A small-molecule ligand and the protein it binds are described below.
Small molecule (SMILES): CC(=O)N[C@H]1[C@H](O[C@H]2[C@H](O)[C@@H](NC(C)=O)CO[C@@H]2CO)O[C@H](CO)[C@@H](O[C@H]2O[C@H](CO)[C@@H](O[C@H]3O[C@H](CO)[C@@H](O)[C@H](O)[C@@H]3O)[C@H](O)[C@@H]2O)[C@@H]1O

Sequence of chain 1.A:
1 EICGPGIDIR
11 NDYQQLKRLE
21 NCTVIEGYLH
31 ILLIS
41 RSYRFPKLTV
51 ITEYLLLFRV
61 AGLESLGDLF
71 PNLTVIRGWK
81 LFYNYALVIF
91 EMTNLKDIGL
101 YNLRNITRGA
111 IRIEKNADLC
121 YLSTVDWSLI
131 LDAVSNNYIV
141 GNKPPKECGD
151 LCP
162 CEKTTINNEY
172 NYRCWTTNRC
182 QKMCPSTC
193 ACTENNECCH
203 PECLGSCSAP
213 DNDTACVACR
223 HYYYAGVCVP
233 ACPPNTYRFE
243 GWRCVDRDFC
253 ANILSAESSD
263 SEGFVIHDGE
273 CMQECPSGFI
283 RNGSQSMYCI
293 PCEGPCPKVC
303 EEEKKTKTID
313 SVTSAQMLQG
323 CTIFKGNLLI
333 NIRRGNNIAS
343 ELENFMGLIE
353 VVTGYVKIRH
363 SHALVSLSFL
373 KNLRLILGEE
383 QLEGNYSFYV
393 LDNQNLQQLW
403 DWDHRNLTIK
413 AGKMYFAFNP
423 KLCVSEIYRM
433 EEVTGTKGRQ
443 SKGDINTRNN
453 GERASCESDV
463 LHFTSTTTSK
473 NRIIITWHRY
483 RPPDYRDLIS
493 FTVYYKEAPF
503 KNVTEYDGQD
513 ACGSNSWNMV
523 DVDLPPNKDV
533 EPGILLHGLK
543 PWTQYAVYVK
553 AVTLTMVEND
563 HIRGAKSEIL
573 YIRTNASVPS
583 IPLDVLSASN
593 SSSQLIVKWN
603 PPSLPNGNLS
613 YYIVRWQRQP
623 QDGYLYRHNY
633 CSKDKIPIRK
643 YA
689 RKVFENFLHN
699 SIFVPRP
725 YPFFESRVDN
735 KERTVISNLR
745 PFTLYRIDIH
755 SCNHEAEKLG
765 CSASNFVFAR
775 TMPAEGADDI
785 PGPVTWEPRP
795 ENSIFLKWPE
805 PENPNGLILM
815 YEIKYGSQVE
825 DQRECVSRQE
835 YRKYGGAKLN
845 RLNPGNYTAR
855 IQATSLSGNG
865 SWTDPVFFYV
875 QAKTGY

Binding-site contacts:
Ligand atom C1 contacts residue THR470 of chain 1.A at 3.7 Å.
Ligand atom O6 contacts residue ASN577 of chain 1.A at 3.9 Å.
Ligand atom C7 contacts residue THR470 of chain 1.A at 3.8 Å.
Ligand atom C3 contacts residue ASN577 of chain 1.A at 3.9 Å.
Ligand atom C8 contacts residue ASN577 of chain 1.A at 4.5 Å.
Ligand atom C5 contacts residue ASN577 of chain 1.A at 3.6 Å.
Ligand atom O5 contacts residue ASN577 of chain 1.A at 2.3 Å (h-bond).
Ligand atom C4 contacts residue ASN577 of chain 1.A at 4.2 Å.
Ligand atom C1 contacts residue ASN577 of chain 1.A at 1.4 Å.
Ligand atom C7 contacts residue ASN577 of chain 1.A at 3.2 Å.
Ligand atom C8 contacts residue THR470 of chain 1.A at 3.9 Å.
Ligand atom C5 contacts residue THR470 of chain 1.A at 4.4 Å.
Ligand atom O7 contacts residue ASN577 of chain 1.A at 3.0 Å (h-bond).
Ligand atom N2 contacts residue ASN577 of chain 1.A at 3.0 Å (h-bond).
Ligand atom C6 contacts residue ASN577 of chain 1.A at 4.3 Å.
Ligand atom N2 contacts residue THR470 of chain 1.A at 3.4 Å (h-bond).
Ligand atom C2 contacts residue ASN577 of chain 1.A at 2.6 Å.
Ligand atom C2 contacts residue THR470 of chain 1.A at 4.1 Å.